Binding-site contacts:
Ligand atom CG contacts residue MET33 of chain 1.B at 4.0 Å (hydrophobic).
Ligand atom N contacts residue SER29 of chain 1.B at 3.8 Å.
Ligand atom CB contacts residue ARG66 of chain 1.A at 4.1 Å.
Ligand atom OD2 contacts residue PRO69 of chain 1.A at 3.5 Å.
Ligand atom OD1 contacts residue SER30 of chain 1.B at 3.4 Å (h-bond).
Ligand atom O contacts residue SER30 of chain 1.B at 2.8 Å (h-bond).
Ligand atom C contacts residue SER30 of chain 1.B at 3.9 Å.
Ligand atom CA contacts residue ILE28 of chain 1.B at 4.0 Å (hydrophobic).
Ligand atom CG contacts residue LYS31 of chain 1.B at 3.5 Å.
Ligand atom CB contacts residue LYS31 of chain 1.B at 3.9 Å.
Ligand atom CE2 contacts residue PHE16 of chain 1.B at 3.7 Å (hydrophobic).
Ligand atom OD1 contacts residue ARG66 of chain 1.A at 2.9 Å (salt-bridge).
Ligand atom CE1 contacts residue MET33 of chain 1.B at 4.1 Å (hydrophobic).
Ligand atom N contacts residue ILE28 of chain 1.B at 3.1 Å (h-bond).
Ligand atom CD2 contacts residue PHE16 of chain 1.B at 3.5 Å (hydrophobic).
Ligand atom OD1 contacts residue LYS31 of chain 1.B at 2.7 Å (salt-bridge).
Ligand atom O contacts residue ARG66 of chain 1.A at 2.5 Å (salt-bridge).
Ligand atom OD1 contacts residue SER29 of chain 1.B at 3.2 Å (h-bond).
Ligand atom CG contacts residue ARG66 of chain 1.A at 4.0 Å.
Ligand atom CA contacts residue ILE28 of chain 1.B at 3.9 Å (hydrophobic).
Ligand atom CD2 contacts residue MET33 of chain 1.B at 3.8 Å (hydrophobic).
Ligand atom C contacts residue ARG66 of chain 1.A at 3.3 Å.
Ligand atom CE1 contacts residue LYS12 of chain 1.B at 3.8 Å.
Ligand atom OH contacts residue ILE13 of chain 1.B at 3.4 Å (h-bond).
Ligand atom CD1 contacts residue MET33 of chain 1.B at 3.8 Å (hydrophobic).
Ligand atom CA contacts residue SER30 of chain 1.B at 4.0 Å.
Ligand atom OD2 contacts residue SER29 of chain 1.B at 2.6 Å (h-bond).
Ligand atom C contacts residue ILE28 of chain 1.B at 4.0 Å (hydrophobic).
Ligand atom N contacts residue SER30 of chain 1.B at 3.4 Å (h-bond).
Ligand atom O contacts residue LYS31 of chain 1.B at 3.6 Å.
Ligand atom N contacts residue ARG66 of chain 1.A at 3.1 Å (salt-bridge).
Ligand atom O contacts residue SER29 of chain 1.B at 3.8 Å.
Ligand atom CG contacts residue SER29 of chain 1.B at 3.2 Å.
Ligand atom CB contacts residue ILE28 of chain 1.B at 3.5 Å (hydrophobic).
Ligand atom CB contacts residue MET33 of chain 1.B at 4.1 Å (hydrophobic).
Ligand atom CZ contacts residue LYS12 of chain 1.B at 3.9 Å.
Ligand atom CA contacts residue ARG66 of chain 1.A at 3.6 Å.
Ligand atom OH contacts residue LYS12 of chain 1.B at 3.6 Å.
Ligand atom OD2 contacts residue LYS31 of chain 1.B at 3.3 Å.
Ligand atom CE2 contacts residue MET33 of chain 1.B at 3.9 Å (hydrophobic).

Sequence of chain 1.B:
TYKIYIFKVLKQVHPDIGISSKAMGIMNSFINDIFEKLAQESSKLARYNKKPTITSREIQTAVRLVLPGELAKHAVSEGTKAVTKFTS

Sequence of chain 1.A:
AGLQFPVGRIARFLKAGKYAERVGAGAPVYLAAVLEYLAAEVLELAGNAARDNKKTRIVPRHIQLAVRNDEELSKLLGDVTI

This protein binds this small molecule.
Small molecule (SMILES): N[C@@H](CC(=O)O)C(=O)N[C@@H](CC(=O)O)C(=O)N[C@@H](CC(=O)O)C(=O)N[C@@H](CC(=O)O)C(=O)N[C@@H](Cc1ccc(O)cc1)C(=O)O